Binding-site contacts:
Ligand atom NAN contacts residue GLU87 of chain 1.A at 3.8 Å.
Ligand atom NAO contacts residue PHE148 of chain 1.A at 3.3 Å.
Ligand atom CAK contacts residue MET86 of chain 1.A at 3.7 Å (hydrophobic).
Ligand atom NAN contacts residue TYR88 of chain 1.A at 3.8 Å.
Ligand atom CBC contacts residue ILE14 of chain 1.A at 3.9 Å (hydrophobic).
Ligand atom CAS contacts residue ASP159 of chain 1.A at 3.8 Å.
Ligand atom CAV contacts residue PHE148 of chain 1.A at 3.6 Å (hydrophobic).
Ligand atom CAM contacts residue GLY92 of chain 1.A at 3.7 Å.
Ligand atom CAY contacts residue ILE14 of chain 1.A at 3.6 Å (hydrophobic).
Ligand atom CAW contacts residue ILE14 of chain 1.A at 3.9 Å (hydrophobic).
Ligand atom CAT contacts residue MET86 of chain 1.A at 3.6 Å (hydrophobic).
Ligand atom CBB contacts residue PHE148 of chain 1.A at 3.6 Å (hydrophobic).
Ligand atom NAE contacts residue VAL35 of chain 1.A at 3.4 Å.
Ligand atom OAG contacts residue LYS37 of chain 1.A at 3.5 Å (salt-bridge).
Ligand atom CAT contacts residue PHE148 of chain 1.A at 3.6 Å (hydrophobic).
Ligand atom CAJ contacts residue CYS89 of chain 1.A at 3.4 Å (hydrophobic).
Ligand atom CAD contacts residue GLY158 of chain 1.A at 3.6 Å.
Ligand atom NAN contacts residue VAL35 of chain 1.A at 3.8 Å.
Ligand atom CAM contacts residue CYS89 of chain 1.A at 3.8 Å (hydrophobic).
Ligand atom OAF contacts residue ASP159 of chain 1.A at 3.9 Å.
Ligand atom CAL contacts residue ILE14 of chain 1.A at 3.6 Å (hydrophobic).
Ligand atom CBA contacts residue MET86 of chain 1.A at 3.8 Å (hydrophobic).
Ligand atom CAH contacts residue CYS22 of chain 1.A at 3.3 Å (hydrophobic).
Ligand atom CAU contacts residue VAL35 of chain 1.A at 3.8 Å (hydrophobic).
Ligand atom OAF contacts residue LYS37 of chain 1.A at 2.8 Å (salt-bridge).
Ligand atom CAK contacts residue PHE148 of chain 1.A at 3.2 Å (hydrophobic).
Ligand atom CAD contacts residue PHE148 of chain 1.A at 3.6 Å (hydrophobic).
Ligand atom NAN contacts residue CYS89 of chain 1.A at 3.0 Å (h-bond).
Ligand atom CAS contacts residue LYS37 of chain 1.A at 3.5 Å.
Ligand atom NAE contacts residue GLU87 of chain 1.A at 2.8 Å (salt-bridge).
Ligand atom CAB contacts residue GLU90 of chain 1.A at 3.2 Å.
Ligand atom OAP contacts residue ASP93 of chain 1.A at 3.8 Å.
Ligand atom OAF contacts residue MET86 of chain 1.A at 3.8 Å.
Ligand atom CBC contacts residue GLY92 of chain 1.A at 3.9 Å.
Ligand atom CAB contacts residue GLY92 of chain 1.A at 3.6 Å.
Ligand atom OAG contacts residue ASP159 of chain 1.A at 3.7 Å.
Ligand atom CAU contacts residue GLU87 of chain 1.A at 3.8 Å.
Ligand atom CAJ contacts residue TYR88 of chain 1.A at 3.9 Å (hydrophobic).
Ligand atom CAZ contacts residue GLY92 of chain 1.A at 3.6 Å.
Ligand atom NAE contacts residue MET86 of chain 1.A at 3.4 Å (h-bond).

A protein and the small-molecule ligand that binds it are described below.
Small molecule (SMILES): COc1cc(-c2cnc(N)c(-c3ccc(C(=O)O)c(C)c3)n2)cc(OC)c1OC

Sequence of chain 1.A:
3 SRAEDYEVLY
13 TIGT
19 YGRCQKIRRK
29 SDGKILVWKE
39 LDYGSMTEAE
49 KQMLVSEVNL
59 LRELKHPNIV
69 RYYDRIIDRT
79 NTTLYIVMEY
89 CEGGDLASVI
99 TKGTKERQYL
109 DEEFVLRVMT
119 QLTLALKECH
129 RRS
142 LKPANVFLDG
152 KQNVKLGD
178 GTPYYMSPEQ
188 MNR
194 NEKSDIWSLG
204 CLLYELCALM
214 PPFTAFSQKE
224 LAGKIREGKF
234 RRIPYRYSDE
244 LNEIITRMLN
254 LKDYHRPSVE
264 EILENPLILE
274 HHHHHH